This protein binds this small molecule.
Small molecule (SMILES): OC[C@H]1O[C@H](O[C@H]2[C@@H](O)[C@H](O)[C@@H](CO)O[C@@H]2O)[C@@H](O)[C@@H](O)[C@@H]1O

Sequence of chain 1.B:
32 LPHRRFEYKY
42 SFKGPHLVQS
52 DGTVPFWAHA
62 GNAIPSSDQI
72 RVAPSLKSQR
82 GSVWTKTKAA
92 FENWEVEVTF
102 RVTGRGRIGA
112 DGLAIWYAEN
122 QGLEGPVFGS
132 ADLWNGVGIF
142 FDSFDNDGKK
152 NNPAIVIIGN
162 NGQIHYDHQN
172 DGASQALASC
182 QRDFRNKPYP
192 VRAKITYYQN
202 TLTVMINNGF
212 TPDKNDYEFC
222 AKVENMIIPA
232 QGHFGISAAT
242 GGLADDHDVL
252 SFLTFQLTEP

Binding-site contacts:
Ligand atom O6 contacts residue LEU244 of chain 1.B at 3.4 Å (h-bond).
Ligand atom O6 contacts residue GLY243 of chain 1.B at 2.8 Å (h-bond).
Ligand atom C5 contacts residue ASP112 of chain 1.B at 4.3 Å.
Ligand atom O4 contacts residue ASN147 of chain 1.B at 2.6 Å (h-bond).
Ligand atom O6 contacts residue ALA111 of chain 1.B at 3.6 Å.
Ligand atom O4 contacts residue HIS169 of chain 1.B at 3.2 Å (h-bond).
Ligand atom C1 contacts residue GLY243 of chain 1.B at 4.2 Å.
Ligand atom C6 contacts residue PHE145 of chain 1.B at 3.9 Å (hydrophobic).
Ligand atom C4 contacts residue ASP112 of chain 1.B at 3.5 Å.
Ligand atom O3 contacts residue ASN147 of chain 1.B at 4.3 Å.
Ligand atom C6 contacts residue GLY242 of chain 1.B at 4.4 Å.
Ligand atom O2 contacts residue GLY243 of chain 1.B at 4.2 Å.
Ligand atom O6 contacts residue ASP112 of chain 1.B at 2.9 Å (salt-bridge).
Ligand atom O5 contacts residue GLY242 of chain 1.B at 4.2 Å.
Ligand atom C6 contacts residue ALA111 of chain 1.B at 3.8 Å (hydrophobic).
Ligand atom C6 contacts residue ASP112 of chain 1.B at 3.9 Å.
Ligand atom C4 contacts residue HIS169 of chain 1.B at 3.8 Å.
Ligand atom O2 contacts residue GLY242 of chain 1.B at 4.1 Å.
Ligand atom C3 contacts residue HIS169 of chain 1.B at 3.7 Å.
Ligand atom O6 contacts residue GLY242 of chain 1.B at 3.1 Å.
Ligand atom C4 contacts residue PHE145 of chain 1.B at 4.2 Å (hydrophobic).
Ligand atom C6 contacts residue GLY243 of chain 1.B at 3.6 Å.
Ligand atom O4 contacts residue ASP112 of chain 1.B at 3.0 Å (salt-bridge).
Ligand atom O5 contacts residue GLY243 of chain 1.B at 3.2 Å (h-bond).
Ligand atom C5 contacts residue GLY243 of chain 1.B at 4.1 Å.
Ligand atom O3 contacts residue HIS169 of chain 1.B at 3.0 Å (h-bond).
Ligand atom C4 contacts residue ASN147 of chain 1.B at 3.8 Å.
Ligand atom C5 contacts residue PHE145 of chain 1.B at 3.7 Å (hydrophobic).
Ligand atom O4 contacts residue PHE145 of chain 1.B at 3.2 Å.
Ligand atom C6 contacts residue LEU244 of chain 1.B at 3.8 Å (hydrophobic).
Ligand atom C3 contacts residue ASN147 of chain 1.B at 3.9 Å.
Ligand atom O3 contacts residue PHE145 of chain 1.B at 3.5 Å.